Sequence of chain 23.C:
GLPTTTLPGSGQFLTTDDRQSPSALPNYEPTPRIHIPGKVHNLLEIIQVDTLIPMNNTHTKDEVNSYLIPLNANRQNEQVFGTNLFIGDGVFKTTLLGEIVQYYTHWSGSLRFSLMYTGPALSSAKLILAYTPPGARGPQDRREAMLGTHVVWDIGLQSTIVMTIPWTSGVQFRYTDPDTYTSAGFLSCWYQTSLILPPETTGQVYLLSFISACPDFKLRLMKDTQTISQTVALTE

Sequence of chain 24.C:
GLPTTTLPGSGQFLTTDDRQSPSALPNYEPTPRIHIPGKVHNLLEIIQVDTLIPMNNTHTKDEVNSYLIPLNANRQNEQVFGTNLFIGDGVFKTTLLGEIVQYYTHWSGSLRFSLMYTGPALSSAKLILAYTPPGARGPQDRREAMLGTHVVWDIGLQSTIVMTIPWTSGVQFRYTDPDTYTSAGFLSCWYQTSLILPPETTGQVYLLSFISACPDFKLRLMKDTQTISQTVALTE

Binding-site contacts:
Ligand atom C2B contacts residue MET224 of chain 23.A at 4.0 Å (hydrophobic).
Ligand atom C5A contacts residue VAL176 of chain 23.A at 3.5 Å (hydrophobic).
Ligand atom N3A contacts residue TYR152 of chain 23.A at 4.0 Å.
Ligand atom C3B contacts residue MET224 of chain 23.A at 3.6 Å (hydrophobic).
Ligand atom C4A contacts residue PRO174 of chain 23.A at 3.0 Å (hydrophobic).
Ligand atom C2B contacts residue TYR128 of chain 23.A at 3.9 Å (hydrophobic).
Ligand atom C2C contacts residue VAL191 of chain 23.A at 4.0 Å (hydrophobic).
Ligand atom C5B contacts residue TYR152 of chain 23.A at 3.7 Å (hydrophobic).
Ligand atom N2 contacts residue MET221 of chain 23.A at 3.5 Å (h-bond).
Ligand atom C4B contacts residue PHE186 of chain 23.A at 3.9 Å (hydrophobic).
Ligand atom C3 contacts residue LEU106 of chain 23.A at 3.8 Å (hydrophobic).
Ligand atom C3C contacts residue ILE104 of chain 23.A at 3.7 Å (hydrophobic).
Ligand atom O1B contacts residue VAL188 of chain 23.A at 3.7 Å.
Ligand atom C6B contacts residue TYR152 of chain 23.A at 3.9 Å (hydrophobic).
Ligand atom O1 contacts residue ILE104 of chain 23.A at 3.4 Å.
Ligand atom C4B contacts residue TYR152 of chain 23.A at 3.6 Å (hydrophobic).
Ligand atom C2A contacts residue PHE186 of chain 23.A at 3.8 Å (hydrophobic).
Ligand atom O1 contacts residue MET221 of chain 23.A at 3.5 Å (h-bond).
Ligand atom N3A contacts residue ALA24 of chain 23.C at 3.8 Å.
Ligand atom C5 contacts residue TYR128 of chain 23.A at 3.8 Å (hydrophobic).
Ligand atom C31 contacts residue LEU106 of chain 23.A at 4.0 Å (hydrophobic).
Ligand atom C5A contacts residue ALA150 of chain 23.A at 3.5 Å (hydrophobic).
Ligand atom C3B contacts residue PHE186 of chain 23.A at 3.9 Å (hydrophobic).
Ligand atom CL2 contacts residue ILE104 of chain 23.A at 3.5 Å.
Ligand atom C4A contacts residue SER175 of chain 23.A at 3.8 Å.
Ligand atom CL1 contacts residue VAL188 of chain 23.A at 3.7 Å.
Ligand atom C5A contacts residue PHE186 of chain 23.A at 4.0 Å (hydrophobic).
Ligand atom CL1 contacts residue LEU25 of chain 23.C at 3.7 Å.
Ligand atom C1B contacts residue VAL188 of chain 23.A at 4.0 Å (hydrophobic).
Ligand atom N3A contacts residue PRO174 of chain 23.A at 3.3 Å (h-bond).
Ligand atom C4 contacts residue LEU106 of chain 23.A at 3.9 Å (hydrophobic).
Ligand atom C1C contacts residue TYR128 of chain 23.A at 3.3 Å (hydrophobic).
Ligand atom CL2 contacts residue TYR128 of chain 23.A at 3.2 Å.
Ligand atom C2A contacts residue TYR152 of chain 23.A at 3.8 Å (hydrophobic).
Ligand atom C4A contacts residue ALA150 of chain 23.A at 4.0 Å (hydrophobic).
Ligand atom CL2 contacts residue MET224 of chain 23.A at 3.4 Å.
Ligand atom O1A contacts residue PHE186 of chain 23.A at 3.4 Å.
Ligand atom O1A contacts residue MET224 of chain 23.A at 3.5 Å (h-bond).
Ligand atom CL1 contacts residue TYR152 of chain 23.A at 3.9 Å.
Ligand atom C3C contacts residue TYR152 of chain 23.A at 3.8 Å (hydrophobic).

This small molecule binds to this protein.
Small molecule (SMILES): Cc1cc(CCCOc2c(Cl)cc(C3=NCCO3)cc2Cl)on1

Sequence of chain 23.A:
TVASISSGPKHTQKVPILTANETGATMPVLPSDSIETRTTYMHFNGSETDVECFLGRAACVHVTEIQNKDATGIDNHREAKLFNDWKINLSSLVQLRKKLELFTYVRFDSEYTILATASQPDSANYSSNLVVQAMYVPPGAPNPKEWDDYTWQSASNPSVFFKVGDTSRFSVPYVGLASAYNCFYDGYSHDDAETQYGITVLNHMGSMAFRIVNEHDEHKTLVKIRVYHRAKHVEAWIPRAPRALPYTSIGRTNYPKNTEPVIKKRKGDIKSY